Sequence of chain 21.D:
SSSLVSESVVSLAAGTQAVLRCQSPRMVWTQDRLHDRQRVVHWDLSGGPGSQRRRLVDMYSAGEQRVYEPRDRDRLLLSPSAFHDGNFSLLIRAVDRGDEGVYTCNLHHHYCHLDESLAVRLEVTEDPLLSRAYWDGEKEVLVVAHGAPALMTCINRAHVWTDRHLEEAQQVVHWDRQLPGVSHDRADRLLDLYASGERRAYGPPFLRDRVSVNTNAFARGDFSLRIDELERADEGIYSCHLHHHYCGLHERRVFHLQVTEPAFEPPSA

This protein binds this small molecule.
Small molecule (SMILES): CC(=O)N[C@@H]1[C@@H](O)[C@H](O)[C@@H](CO)O[C@H]1O

Binding-site contacts:
Ligand atom C2 contacts residue ASN87 of chain 21.D at 2.4 Å.
Ligand atom O5 contacts residue SER89 of chain 21.D at 2.8 Å (h-bond).
Ligand atom O6 contacts residue LEU151 of chain 21.D at 3.4 Å.
Ligand atom C5 contacts residue LEU151 of chain 21.D at 3.8 Å (hydrophobic).
Ligand atom C4 contacts residue LEU151 of chain 21.D at 4.0 Å (hydrophobic).
Ligand atom N2 contacts residue ASN87 of chain 21.D at 2.9 Å (h-bond).
Ligand atom O4 contacts residue LEU151 of chain 21.D at 3.3 Å.
Ligand atom C4 contacts residue ASN87 of chain 21.D at 4.2 Å.
Ligand atom C6 contacts residue LEU91 of chain 21.D at 4.2 Å (hydrophobic).
Ligand atom O6 contacts residue LEU91 of chain 21.D at 4.0 Å.
Ligand atom C6 contacts residue SER89 of chain 21.D at 3.6 Å.
Ligand atom C1 contacts residue ASN87 of chain 21.D at 1.4 Å.
Ligand atom C5 contacts residue ASN87 of chain 21.D at 3.7 Å.
Ligand atom C1 contacts residue SER89 of chain 21.D at 3.3 Å.
Ligand atom C7 contacts residue ILE155 of chain 21.D at 4.3 Å (hydrophobic).
Ligand atom C7 contacts residue ASN87 of chain 21.D at 3.8 Å.
Ligand atom C3 contacts residue LEU151 of chain 21.D at 4.2 Å (hydrophobic).
Ligand atom C6 contacts residue LEU151 of chain 21.D at 3.7 Å (hydrophobic).
Ligand atom O5 contacts residue ASN87 of chain 21.D at 2.3 Å (h-bond).
Ligand atom O7 contacts residue ASN87 of chain 21.D at 4.1 Å.
Ligand atom C3 contacts residue ASN87 of chain 21.D at 3.8 Å.
Ligand atom C5 contacts residue SER89 of chain 21.D at 3.3 Å.
Ligand atom N2 contacts residue ILE155 of chain 21.D at 4.1 Å.
Ligand atom O6 contacts residue SER89 of chain 21.D at 2.8 Å (h-bond).
Ligand atom C8 contacts residue ILE155 of chain 21.D at 3.7 Å (hydrophobic).